Binding-site contacts:
Ligand atom O3S contacts residue ARG224 of chain 20.A at 3.8 Å.
Ligand atom C2 contacts residue ARG224 of chain 20.A at 4.0 Å.
Ligand atom C1 contacts residue ARG224 of chain 20.A at 4.1 Å.
Ligand atom O1S contacts residue ARG224 of chain 20.A at 2.9 Å (salt-bridge).
Ligand atom S1 contacts residue GLY222 of chain 20.A at 3.8 Å.
Ligand atom C2 contacts residue TRP374 of chain 20.A at 4.0 Å (hydrophobic).
Ligand atom O1S contacts residue GLY222 of chain 20.A at 3.0 Å (h-bond).
Ligand atom S1 contacts residue TRP374 of chain 20.A at 4.4 Å.
Ligand atom O1S contacts residue LYS215 of chain 20.A at 3.9 Å.
Ligand atom S1 contacts residue LYS215 of chain 20.A at 4.1 Å.
Ligand atom O2S contacts residue LYS215 of chain 20.A at 3.1 Å (salt-bridge).
Ligand atom C1 contacts residue TRP374 of chain 20.A at 3.3 Å (hydrophobic).
Ligand atom O1S contacts residue PHE223 of chain 20.A at 3.2 Å.
Ligand atom O1S contacts residue TRP374 of chain 20.A at 4.0 Å.
Ligand atom S1 contacts residue ARG224 of chain 20.A at 4.0 Å.
Ligand atom C3 contacts residue TRP374 of chain 20.A at 4.0 Å (hydrophobic).
Ligand atom O2S contacts residue GLY222 of chain 20.A at 3.4 Å (h-bond).
Ligand atom N1 contacts residue TRP374 of chain 20.A at 3.5 Å.
Ligand atom C3 contacts residue ASP229 of chain 20.A at 4.4 Å.

A small-molecule ligand and the protein it binds are described below.
Small molecule (SMILES): CCCCCCCCCCCC[N+](C)(C)CCCS(=O)(=O)O

Sequence of chain 20.A:
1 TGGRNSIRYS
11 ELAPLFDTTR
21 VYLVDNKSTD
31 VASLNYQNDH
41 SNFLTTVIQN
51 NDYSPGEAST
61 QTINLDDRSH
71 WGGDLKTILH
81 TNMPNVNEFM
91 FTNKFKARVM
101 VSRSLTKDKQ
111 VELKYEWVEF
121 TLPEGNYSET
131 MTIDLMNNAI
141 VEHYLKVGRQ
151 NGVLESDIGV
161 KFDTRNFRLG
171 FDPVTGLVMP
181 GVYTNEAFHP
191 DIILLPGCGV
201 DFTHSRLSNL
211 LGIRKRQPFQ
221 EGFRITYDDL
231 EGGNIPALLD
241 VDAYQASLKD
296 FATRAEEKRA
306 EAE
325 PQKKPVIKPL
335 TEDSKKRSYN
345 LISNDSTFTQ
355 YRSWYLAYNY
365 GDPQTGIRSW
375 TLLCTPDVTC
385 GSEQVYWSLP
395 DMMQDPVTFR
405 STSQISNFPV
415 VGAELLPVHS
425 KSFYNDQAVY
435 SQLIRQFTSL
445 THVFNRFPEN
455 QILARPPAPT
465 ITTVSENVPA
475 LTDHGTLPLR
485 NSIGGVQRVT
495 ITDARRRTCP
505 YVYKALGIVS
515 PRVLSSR